Binding-site contacts:
Ligand atom N2 contacts residue ALA232 of chain 1.A at 2.7 Å (h-bond).
Ligand atom N6 contacts residue TYR106 of chain 1.A at 3.4 Å.
Ligand atom C9 contacts residue MET260 of chain 1.A at 3.8 Å (hydrophobic).
Ligand atom C5 contacts residue GLY261 of chain 1.A at 3.2 Å.
Ligand atom C6 contacts residue LEU231 of chain 1.A at 3.6 Å (hydrophobic).
Ligand atom N2 contacts residue TYR106 of chain 1.A at 3.7 Å.
Ligand atom C6 contacts residue TYR106 of chain 1.A at 3.5 Å (hydrophobic).
Ligand atom C7 contacts residue CYS158 of chain 1.A at 3.6 Å (hydrophobic).
Ligand atom N5 contacts residue SER103 of chain 1.A at 3.8 Å.
Ligand atom C9 contacts residue CYS158 of chain 1.A at 3.7 Å (hydrophobic).
Ligand atom C4 contacts residue LEU231 of chain 1.A at 3.7 Å (hydrophobic).
Ligand atom C8 contacts residue TYR106 of chain 1.A at 3.7 Å (hydrophobic).
Ligand atom C11 contacts residue SER103 of chain 1.A at 3.4 Å.
Ligand atom C7 contacts residue MET260 of chain 1.A at 3.6 Å (hydrophobic).
Ligand atom N1 contacts residue GLY261 of chain 1.A at 3.6 Å.
Ligand atom O1 contacts residue CYS158 of chain 1.A at 3.5 Å.
Ligand atom C3 contacts residue TYR106 of chain 1.A at 3.3 Å (hydrophobic).
Ligand atom N3 contacts residue MET260 of chain 1.A at 3.8 Å.
Ligand atom O1 contacts residue GLY229 of chain 1.A at 3.2 Å.
Ligand atom C8 contacts residue MET260 of chain 1.A at 3.4 Å (hydrophobic).
Ligand atom O1 contacts residue ASP156 of chain 1.A at 3.5 Å (salt-bridge).
Ligand atom O1 contacts residue GLY230 of chain 1.A at 2.8 Å (h-bond).
Ligand atom C1 contacts residue TYR106 of chain 1.A at 3.4 Å (hydrophobic).
Ligand atom N4 contacts residue ASP156 of chain 1.A at 2.8 Å (salt-bridge).
Ligand atom C10 contacts residue ASP156 of chain 1.A at 3.6 Å.
Ligand atom N3 contacts residue LEU231 of chain 1.A at 2.7 Å (h-bond).
Ligand atom C4 contacts residue ALA232 of chain 1.A at 3.5 Å (hydrophobic).
Ligand atom C11 contacts residue ASP156 of chain 1.A at 3.8 Å.
Ligand atom C2 contacts residue TYR106 of chain 1.A at 3.4 Å (hydrophobic).
Ligand atom C4 contacts residue TYR106 of chain 1.A at 3.5 Å (hydrophobic).
Ligand atom N5 contacts residue ASP156 of chain 1.A at 2.8 Å (salt-bridge).
Ligand atom C7 contacts residue GLY230 of chain 1.A at 3.8 Å.
Ligand atom N3 contacts residue ALA232 of chain 1.A at 3.6 Å (h-bond).
Ligand atom C9 contacts residue ASP156 of chain 1.A at 3.7 Å.
Ligand atom O1 contacts residue GLN203 of chain 1.A at 3.0 Å (h-bond).
Ligand atom N1 contacts residue TYR106 of chain 1.A at 3.3 Å.
Ligand atom N2 contacts residue GLY261 of chain 1.A at 3.5 Å (h-bond).
Ligand atom C1 contacts residue MET260 of chain 1.A at 3.6 Å (hydrophobic).
Ligand atom C4 contacts residue GLY261 of chain 1.A at 3.8 Å.
Ligand atom C5 contacts residue ALA232 of chain 1.A at 3.6 Å (hydrophobic).

A protein and the small-molecule ligand that binds it are described below.
Small molecule (SMILES): CNc1nc2cc3nc(NC)[nH]c3cc2c(=O)[nH]1

Sequence of chain 1.A:
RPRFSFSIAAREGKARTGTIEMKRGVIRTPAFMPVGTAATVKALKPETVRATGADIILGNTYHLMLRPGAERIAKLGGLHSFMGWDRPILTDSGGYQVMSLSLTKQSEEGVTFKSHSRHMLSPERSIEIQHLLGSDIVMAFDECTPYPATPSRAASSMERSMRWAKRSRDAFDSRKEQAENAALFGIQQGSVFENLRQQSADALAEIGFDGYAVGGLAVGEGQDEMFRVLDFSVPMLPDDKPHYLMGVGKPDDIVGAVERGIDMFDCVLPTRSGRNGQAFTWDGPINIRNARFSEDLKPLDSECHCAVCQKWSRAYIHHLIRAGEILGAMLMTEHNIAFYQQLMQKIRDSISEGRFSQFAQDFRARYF